This protein binds this small molecule.
Small molecule (SMILES): OC[C@H]1O[C@H](O)[C@@H](O)[C@@H](O)[C@@H]1O

Binding-site contacts:
Ligand atom C4 contacts residue ASP208 of chain 1.A at 3.2 Å.
Ligand atom C3 contacts residue GLY227 of chain 1.A at 4.3 Å.
Ligand atom O5 contacts residue GLY98 of chain 1.A at 4.0 Å.
Ligand atom C4 contacts residue GLY227 of chain 1.A at 4.0 Å.
Ligand atom C6 contacts residue ASP208 of chain 1.A at 3.5 Å.
Ligand atom O1 contacts residue LEU99 of chain 1.A at 4.1 Å.
Ligand atom C3 contacts residue ASN14 of chain 1.A at 4.1 Å.
Ligand atom O6 contacts residue LEU99 of chain 1.A at 3.2 Å (h-bond).
Ligand atom O6 contacts residue GLY98 of chain 1.A at 3.1 Å.
Ligand atom C5 contacts residue TYR12 of chain 1.A at 4.2 Å (hydrophobic).
Ligand atom O5 contacts residue LEU99 of chain 1.A at 3.1 Å (h-bond).
Ligand atom O5 contacts residue TYR100 of chain 1.A at 4.0 Å.
Ligand atom C3 contacts residue ARG228 of chain 1.A at 3.9 Å.
Ligand atom O3 contacts residue ARG228 of chain 1.A at 2.9 Å (salt-bridge).
Ligand atom C5 contacts residue LEU99 of chain 1.A at 4.2 Å (hydrophobic).
Ligand atom O6 contacts residue ALA207 of chain 1.A at 3.3 Å.
Ligand atom O4 contacts residue ASN14 of chain 1.A at 2.9 Å (h-bond).
Ligand atom C4 contacts residue ARG228 of chain 1.A at 3.9 Å.
Ligand atom C1 contacts residue LEU99 of chain 1.A at 3.4 Å (hydrophobic).
Ligand atom O4 contacts residue TYR12 of chain 1.A at 3.7 Å.
Ligand atom C6 contacts residue TYR12 of chain 1.A at 4.0 Å (hydrophobic).
Ligand atom O6 contacts residue TYR100 of chain 1.A at 3.1 Å (h-bond).
Ligand atom O2 contacts residue GLY98 of chain 1.A at 3.5 Å.
Ligand atom O2 contacts residue GLY227 of chain 1.A at 4.0 Å.
Ligand atom O4 contacts residue ASP208 of chain 1.A at 2.5 Å (salt-bridge).
Ligand atom C3 contacts residue ASP208 of chain 1.A at 4.4 Å.
Ligand atom O3 contacts residue GLY227 of chain 1.A at 3.5 Å.
Ligand atom C6 contacts residue GLY98 of chain 1.A at 4.5 Å.
Ligand atom C5 contacts residue TYR100 of chain 1.A at 4.4 Å (hydrophobic).
Ligand atom C4 contacts residue ASN14 of chain 1.A at 4.0 Å.
Ligand atom C6 contacts residue LEU99 of chain 1.A at 4.0 Å (hydrophobic).
Ligand atom C6 contacts residue ALA207 of chain 1.A at 3.5 Å (hydrophobic).
Ligand atom O4 contacts residue GLY227 of chain 1.A at 4.3 Å.
Ligand atom O6 contacts residue THR97 of chain 1.A at 4.4 Å.
Ligand atom C2 contacts residue LEU99 of chain 1.A at 4.2 Å (hydrophobic).
Ligand atom O4 contacts residue ARG228 of chain 1.A at 3.6 Å.
Ligand atom C6 contacts residue TYR100 of chain 1.A at 3.5 Å (hydrophobic).
Ligand atom O6 contacts residue ASP208 of chain 1.A at 2.6 Å (salt-bridge).
Ligand atom O2 contacts residue LEU99 of chain 1.A at 3.6 Å (h-bond).
Ligand atom C5 contacts residue ASP208 of chain 1.A at 4.0 Å.

Sequence of chain 1.A:
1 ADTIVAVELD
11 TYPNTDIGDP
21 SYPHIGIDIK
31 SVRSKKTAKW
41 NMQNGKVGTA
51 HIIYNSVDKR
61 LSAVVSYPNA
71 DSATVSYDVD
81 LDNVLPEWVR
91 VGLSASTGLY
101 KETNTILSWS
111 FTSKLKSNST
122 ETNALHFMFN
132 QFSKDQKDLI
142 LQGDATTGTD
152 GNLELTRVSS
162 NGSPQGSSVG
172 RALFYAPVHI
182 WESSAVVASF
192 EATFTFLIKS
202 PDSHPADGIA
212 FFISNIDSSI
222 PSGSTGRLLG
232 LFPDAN